This protein binds this small molecule.
Small molecule (SMILES): [H]/N=C(\NCCC[C@H](N)C(=O)O)N[N+](=O)[O-]

Binding-site contacts:
Ligand atom O contacts residue GLN211 of chain 1.A at 2.9 Å (h-bond).
Ligand atom CZ contacts residue HEM1 of chain 1.D at 3.9 Å.
Ligand atom CG contacts residue GLU325 of chain 1.A at 3.5 Å.
Ligand atom N1 contacts residue PRO298 of chain 1.A at 3.9 Å.
Ligand atom C contacts residue ASN330 of chain 1.A at 3.7 Å.
Ligand atom NE contacts residue HEM1 of chain 1.D at 3.9 Å.
Ligand atom O contacts residue ASN330 of chain 1.A at 3.9 Å.
Ligand atom O2 contacts residue HEM1 of chain 1.D at 3.4 Å.
Ligand atom N contacts residue HEM1 of chain 1.D at 3.0 Å (h-bond).
Ligand atom CZ contacts residue GLU325 of chain 1.A at 3.6 Å.
Ligand atom NE contacts residue GLU325 of chain 1.A at 2.8 Å (salt-bridge).
Ligand atom OXT contacts residue ASN330 of chain 1.A at 2.8 Å (h-bond).
Ligand atom O contacts residue TYR321 of chain 1.A at 2.8 Å (h-bond).
Ligand atom NH2 contacts residue PRO298 of chain 1.A at 3.9 Å.
Ligand atom N1 contacts residue HEM1 of chain 1.D at 3.4 Å.
Ligand atom O3 contacts residue TRP320 of chain 1.A at 3.1 Å (h-bond).
Ligand atom NH1 contacts residue HEM1 of chain 1.D at 3.8 Å.
Ligand atom OXT contacts residue TYR321 of chain 1.A at 3.3 Å.
Ligand atom NH2 contacts residue GLU325 of chain 1.A at 3.1 Å (salt-bridge).
Ligand atom O contacts residue TYR295 of chain 1.A at 3.9 Å.
Ligand atom O2 contacts residue GLY319 of chain 1.A at 2.9 Å (h-bond).
Ligand atom N1 contacts residue GLY319 of chain 1.A at 3.4 Å (h-bond).
Ligand atom NH2 contacts residue HEM1 of chain 1.D at 3.4 Å.
Ligand atom CB contacts residue GLN211 of chain 1.A at 3.9 Å.
Ligand atom N contacts residue GLU325 of chain 1.A at 2.9 Å (salt-bridge).
Ligand atom O3 contacts residue HEM1 of chain 1.D at 3.2 Å.
Ligand atom NH2 contacts residue TRP320 of chain 1.A at 3.2 Å (h-bond).
Ligand atom CD contacts residue GLU325 of chain 1.A at 3.6 Å.
Ligand atom O contacts residue ARG214 of chain 1.A at 3.9 Å.
Ligand atom O3 contacts residue PRO298 of chain 1.A at 3.6 Å.
Ligand atom C contacts residue GLN211 of chain 1.A at 3.7 Å.
Ligand atom CA contacts residue GLU325 of chain 1.A at 3.5 Å.
Ligand atom O3 contacts residue GLY319 of chain 1.A at 3.1 Å (h-bond).
Ligand atom C contacts residue TYR321 of chain 1.A at 3.5 Å (hydrophobic).
Ligand atom O2 contacts residue SER318 of chain 1.A at 3.3 Å.
Ligand atom CA contacts residue GLN211 of chain 1.A at 3.8 Å.
Ligand atom CG contacts residue HEM1 of chain 1.D at 3.8 Å.
Ligand atom O2 contacts residue PRO298 of chain 1.A at 3.7 Å.
Ligand atom OXT contacts residue GLU325 of chain 1.A at 3.7 Å.
Ligand atom CB contacts residue GLU325 of chain 1.A at 3.1 Å.

Sequence of chain 1.A:
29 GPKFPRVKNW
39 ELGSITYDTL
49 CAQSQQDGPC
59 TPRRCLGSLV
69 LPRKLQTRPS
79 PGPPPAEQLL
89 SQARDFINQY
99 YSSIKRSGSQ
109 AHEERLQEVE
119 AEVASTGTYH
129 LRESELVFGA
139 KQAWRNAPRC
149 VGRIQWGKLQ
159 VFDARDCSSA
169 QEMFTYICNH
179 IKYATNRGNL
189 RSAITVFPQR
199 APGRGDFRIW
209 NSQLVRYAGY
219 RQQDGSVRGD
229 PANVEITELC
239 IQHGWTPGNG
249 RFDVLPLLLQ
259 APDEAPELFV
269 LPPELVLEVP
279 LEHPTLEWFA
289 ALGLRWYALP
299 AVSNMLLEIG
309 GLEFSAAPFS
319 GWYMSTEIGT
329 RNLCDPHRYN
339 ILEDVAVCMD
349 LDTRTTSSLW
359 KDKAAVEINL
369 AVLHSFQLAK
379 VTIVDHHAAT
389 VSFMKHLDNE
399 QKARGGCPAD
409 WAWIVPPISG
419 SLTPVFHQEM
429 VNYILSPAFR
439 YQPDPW